The small molecule below binds the protein below.
Small molecule (SMILES): OC[C@@H]1O[C@@H](C(O)O)[C@H](O)[C@@H]1O

Binding-site contacts:
Ligand atom O1 contacts residue VAL124 of chain 1.C at 4.3 Å.
Ligand atom C2 contacts residue GAL1 of chain 1.G at 3.6 Å.
Ligand atom C5 contacts residue GAL1 of chain 1.G at 3.5 Å.
Ligand atom C2 contacts residue BGC1 of chain 1.H at 3.3 Å.
Ligand atom C6 contacts residue GAL1 of chain 1.G at 2.5 Å.
Ligand atom O1 contacts residue BGC1 of chain 1.H at 1.5 Å.
Ligand atom O6 contacts residue GAL1 of chain 1.G at 1.5 Å.
Ligand atom C1 contacts residue GAL1 of chain 1.G at 3.6 Å.
Ligand atom C1 contacts residue BGC1 of chain 1.H at 2.5 Å.
Ligand atom O5 contacts residue GAL1 of chain 1.G at 3.1 Å (h-bond).
Ligand atom O1 contacts residue GAL1 of chain 1.G at 3.3 Å.
Ligand atom C6 contacts residue BGC1 of chain 1.H at 4.2 Å.

Sequence of chain 1.C:
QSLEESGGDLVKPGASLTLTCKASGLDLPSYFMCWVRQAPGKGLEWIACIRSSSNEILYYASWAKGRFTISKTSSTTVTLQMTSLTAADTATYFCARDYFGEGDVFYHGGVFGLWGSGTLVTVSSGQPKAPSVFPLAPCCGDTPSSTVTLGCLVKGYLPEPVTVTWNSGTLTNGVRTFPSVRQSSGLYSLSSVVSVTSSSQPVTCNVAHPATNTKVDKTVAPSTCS